Sequence of chain 1.F:
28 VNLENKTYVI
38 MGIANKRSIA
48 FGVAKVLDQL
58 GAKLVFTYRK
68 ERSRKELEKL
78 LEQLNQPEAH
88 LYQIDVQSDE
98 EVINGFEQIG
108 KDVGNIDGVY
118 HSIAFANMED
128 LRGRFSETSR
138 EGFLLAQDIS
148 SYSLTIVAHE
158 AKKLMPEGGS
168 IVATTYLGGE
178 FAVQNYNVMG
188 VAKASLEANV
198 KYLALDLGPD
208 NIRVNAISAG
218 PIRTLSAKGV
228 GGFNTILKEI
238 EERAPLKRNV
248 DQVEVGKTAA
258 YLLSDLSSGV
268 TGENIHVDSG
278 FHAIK

A protein and the small-molecule ligand that binds it are described below.
Small molecule (SMILES): CCCCCCc1ccc(Oc2ccccc2N)c(O)c1

Binding-site contacts:
Ligand atom C12 contacts residue PHE122 of chain 1.F at 3.8 Å (hydrophobic).
Ligand atom NAB contacts residue SER223 of chain 1.F at 3.3 Å (h-bond).
Ligand atom C13 contacts residue ALA121 of chain 1.F at 3.8 Å (hydrophobic).
Ligand atom C3 contacts residue ALA224 of chain 1.F at 3.9 Å (hydrophobic).
Ligand atom C20 contacts residue TYR173 of chain 1.F at 3.9 Å (hydrophobic).
Ligand atom O17 contacts residue LYS190 of chain 1.F at 3.9 Å.
Ligand atom C1 contacts residue TYR173 of chain 1.F at 4.0 Å (hydrophobic).
Ligand atom C18 contacts residue TYR173 of chain 1.F at 3.5 Å (hydrophobic).
Ligand atom C21 contacts residue GLY228 of chain 1.F at 3.7 Å.
Ligand atom C13 contacts residue NAP1 of chain 1.Z at 3.9 Å.
Ligand atom NAB contacts residue NAP1 of chain 1.Z at 3.5 Å.
Ligand atom O7 contacts residue NAP1 of chain 1.Z at 3.1 Å (h-bond).
Ligand atom C9 contacts residue VAL227 of chain 1.F at 3.9 Å (hydrophobic).
Ligand atom C16 contacts residue NAP1 of chain 1.Z at 3.3 Å.
Ligand atom C21 contacts residue VAL227 of chain 1.F at 4.0 Å (hydrophobic).
Ligand atom C11 contacts residue MET186 of chain 1.F at 3.7 Å (hydrophobic).
Ligand atom C6 contacts residue NAP1 of chain 1.Z at 3.4 Å.
Ligand atom C4 contacts residue NAP1 of chain 1.Z at 3.5 Å.
Ligand atom O17 contacts residue TYR183 of chain 1.F at 2.6 Å (h-bond).
Ligand atom C1 contacts residue NAP1 of chain 1.Z at 3.3 Å.
Ligand atom O17 contacts residue NAP1 of chain 1.Z at 2.5 Å (h-bond).
Ligand atom C10 contacts residue MET186 of chain 1.F at 3.9 Å (hydrophobic).
Ligand atom C4 contacts residue ALA224 of chain 1.F at 3.8 Å (hydrophobic).
Ligand atom C17 contacts residue PHE230 of chain 1.F at 3.9 Å (hydrophobic).
Ligand atom C8 contacts residue SER223 of chain 1.F at 3.8 Å.
Ligand atom C21 contacts residue GLN181 of chain 1.F at 3.1 Å.
Ligand atom C12 contacts residue ALA121 of chain 1.F at 3.5 Å (hydrophobic).
Ligand atom C6 contacts residue TYR183 of chain 1.F at 3.4 Å (hydrophobic).
Ligand atom NAB contacts residue ALA121 of chain 1.F at 3.6 Å.
Ligand atom C2 contacts residue NAP1 of chain 1.Z at 3.3 Å.
Ligand atom C1 contacts residue TYR183 of chain 1.F at 3.4 Å (hydrophobic).
Ligand atom C20 contacts residue VAL180 of chain 1.F at 3.5 Å (hydrophobic).
Ligand atom C11 contacts residue ALA123 of chain 1.F at 3.8 Å (hydrophobic).
Ligand atom C19 contacts residue VAL227 of chain 1.F at 3.9 Å (hydrophobic).
Ligand atom C5 contacts residue NAP1 of chain 1.Z at 3.4 Å.
Ligand atom C3 contacts residue NAP1 of chain 1.Z at 3.2 Å.
Ligand atom C21 contacts residue VAL180 of chain 1.F at 3.7 Å (hydrophobic).
Ligand atom C12 contacts residue SER223 of chain 1.F at 3.9 Å.
Ligand atom C13 contacts residue SER223 of chain 1.F at 3.5 Å.
Ligand atom C8 contacts residue NAP1 of chain 1.Z at 3.6 Å.